Sequence of chain 1.I:
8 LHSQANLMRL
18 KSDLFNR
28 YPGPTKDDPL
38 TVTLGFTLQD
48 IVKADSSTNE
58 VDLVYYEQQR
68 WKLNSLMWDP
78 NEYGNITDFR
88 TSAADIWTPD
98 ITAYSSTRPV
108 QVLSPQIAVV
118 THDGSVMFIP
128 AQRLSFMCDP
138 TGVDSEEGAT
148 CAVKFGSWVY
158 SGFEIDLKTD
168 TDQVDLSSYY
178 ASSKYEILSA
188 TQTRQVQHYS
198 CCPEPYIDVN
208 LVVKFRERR

Binding-site contacts:
Ligand atom C15 contacts residue TYR63 of chain 1.H at 3.5 Å (hydrophobic).
Ligand atom C13 contacts residue TYR63 of chain 1.H at 3.6 Å (hydrophobic).
Ligand atom C22 contacts residue TRP155 of chain 1.I at 3.8 Å (hydrophobic).
Ligand atom C20 contacts residue TYR101 of chain 1.I at 3.8 Å (hydrophobic).
Ligand atom C21 contacts residue GLY153 of chain 1.I at 3.4 Å.
Ligand atom C3 contacts residue TRP155 of chain 1.I at 3.6 Å (hydrophobic).
Ligand atom C20 contacts residue GLY153 of chain 1.I at 3.5 Å.
Ligand atom C4 contacts residue CYS199 of chain 1.I at 3.5 Å (hydrophobic).
Ligand atom C5 contacts residue VAL116 of chain 1.H at 3.4 Å (hydrophobic).
Ligand atom C12 contacts residue ILE126 of chain 1.H at 3.9 Å (hydrophobic).
Ligand atom C16 contacts residue TRP155 of chain 1.I at 3.9 Å (hydrophobic).
Ligand atom C22 contacts residue TYR203 of chain 1.I at 3.5 Å (hydrophobic).
Ligand atom N1 contacts residue TRP155 of chain 1.I at 3.4 Å (h-bond).
Ligand atom O2 contacts residue TYR203 of chain 1.I at 3.3 Å.
Ligand atom C5 contacts residue MET124 of chain 1.H at 3.6 Å (hydrophobic).
Ligand atom O1 contacts residue ILE126 of chain 1.H at 3.5 Å.
Ligand atom C10 contacts residue ASP205 of chain 1.I at 3.7 Å.
Ligand atom C8 contacts residue TRP155 of chain 1.I at 2.6 Å (hydrophobic).
Ligand atom C20 contacts residue THR99 of chain 1.I at 3.4 Å.
Ligand atom C21 contacts residue LYS151 of chain 1.I at 3.9 Å.
Ligand atom C18 contacts residue TRP155 of chain 1.I at 3.8 Å (hydrophobic).
Ligand atom C9 contacts residue TRP155 of chain 1.I at 3.6 Å (hydrophobic).
Ligand atom C4 contacts residue TYR203 of chain 1.I at 3.4 Å (hydrophobic).
Ligand atom O2 contacts residue TRP155 of chain 1.I at 2.8 Å (h-bond).
Ligand atom C12 contacts residue TRP155 of chain 1.I at 3.7 Å (hydrophobic).
Ligand atom C13 contacts residue TRP155 of chain 1.I at 3.6 Å (hydrophobic).
Ligand atom O1 contacts residue TRP155 of chain 1.I at 3.4 Å (h-bond).
Ligand atom C22 contacts residue CYS198 of chain 1.I at 3.6 Å (hydrophobic).
Ligand atom C16 contacts residue SER154 of chain 1.I at 3.5 Å.
Ligand atom C9 contacts residue CYS198 of chain 1.I at 3.7 Å (hydrophobic).
Ligand atom C6 contacts residue MET124 of chain 1.H at 3.4 Å (hydrophobic).
Ligand atom C10 contacts residue TYR196 of chain 1.I at 3.3 Å (hydrophobic).
Ligand atom C19 contacts residue TYR196 of chain 1.I at 3.4 Å (hydrophobic).
Ligand atom C6 contacts residue VAL116 of chain 1.H at 3.4 Å (hydrophobic).
Ligand atom C21 contacts residue PHE152 of chain 1.I at 3.6 Å (hydrophobic).
Ligand atom C17 contacts residue SER154 of chain 1.I at 3.6 Å.
Ligand atom C14 contacts residue TRP155 of chain 1.I at 3.5 Å (hydrophobic).
Ligand atom C7 contacts residue MET124 of chain 1.H at 3.9 Å (hydrophobic).
Ligand atom C7 contacts residue CYS199 of chain 1.I at 3.5 Å (hydrophobic).
Ligand atom O2 contacts residue SER154 of chain 1.I at 2.4 Å (h-bond).

This small molecule binds to this protein.
Small molecule (SMILES): CN1[C@@H](C[C@@H](O)c2ccccc2)CCC[C@H]1CC(=O)c1ccccc1

Sequence of chain 1.H:
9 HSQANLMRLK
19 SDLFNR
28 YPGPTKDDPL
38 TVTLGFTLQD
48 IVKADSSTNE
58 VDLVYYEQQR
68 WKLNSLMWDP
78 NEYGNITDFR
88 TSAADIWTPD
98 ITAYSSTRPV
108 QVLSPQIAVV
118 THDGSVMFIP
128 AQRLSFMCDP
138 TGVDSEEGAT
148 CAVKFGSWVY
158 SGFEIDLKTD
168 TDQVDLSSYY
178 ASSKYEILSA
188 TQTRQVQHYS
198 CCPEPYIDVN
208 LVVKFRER